This protein binds this small molecule.
Small molecule (SMILES): OC[C@H]1O[C@](O)(CO)[C@@H](O)[C@@H]1O

Binding-site contacts:
Ligand atom O5 contacts residue ARG580 of chain 1.F at 3.1 Å (salt-bridge).
Ligand atom C6 contacts residue LYS444 of chain 1.F at 3.4 Å.
Ligand atom O6 contacts residue UDP1 of chain 1.WA at 4.0 Å.
Ligand atom O1 contacts residue GLY303 of chain 1.F at 3.2 Å (h-bond).
Ligand atom O6 contacts residue ALA439 of chain 1.F at 3.9 Å.
Ligand atom O1 contacts residue UDP1 of chain 1.WA at 4.1 Å.
Ligand atom O2 contacts residue GLN304 of chain 1.F at 3.0 Å (h-bond).
Ligand atom O1 contacts residue VAL305 of chain 1.F at 4.0 Å.
Ligand atom C5 contacts residue ARG580 of chain 1.F at 3.6 Å.
Ligand atom C1 contacts residue ASP300 of chain 1.F at 3.3 Å.
Ligand atom C1 contacts residue ARG580 of chain 1.F at 4.0 Å.
Ligand atom C1 contacts residue GLY302 of chain 1.F at 3.6 Å.
Ligand atom C3 contacts residue HIS287 of chain 1.F at 3.8 Å.
Ligand atom O4 contacts residue ASP300 of chain 1.F at 3.5 Å (salt-bridge).
Ligand atom C5 contacts residue ARG382 of chain 1.F at 3.9 Å.
Ligand atom O2 contacts residue GLY303 of chain 1.F at 3.9 Å.
Ligand atom O5 contacts residue UDP1 of chain 1.WA at 3.8 Å.
Ligand atom C6 contacts residue TYR415 of chain 1.F at 4.1 Å (hydrophobic).
Ligand atom O4 contacts residue HIS287 of chain 1.F at 3.1 Å (h-bond).
Ligand atom O3 contacts residue TYR415 of chain 1.F at 3.7 Å.
Ligand atom O4 contacts residue ARG382 of chain 1.F at 3.1 Å.
Ligand atom C4 contacts residue TYR415 of chain 1.F at 4.0 Å (hydrophobic).
Ligand atom C1 contacts residue UDP1 of chain 1.WA at 3.9 Å.
Ligand atom O2 contacts residue UDP1 of chain 1.WA at 2.8 Å (h-bond).
Ligand atom O1 contacts residue ASP300 of chain 1.F at 3.7 Å.
Ligand atom O3 contacts residue GLN304 of chain 1.F at 2.6 Å (h-bond).
Ligand atom O1 contacts residue GLY302 of chain 1.F at 2.9 Å.
Ligand atom O1 contacts residue THR301 of chain 1.F at 3.9 Å.
Ligand atom C2 contacts residue UDP1 of chain 1.WA at 3.7 Å.
Ligand atom C1 contacts residue GLN304 of chain 1.F at 4.1 Å.
Ligand atom O1 contacts residue GLN304 of chain 1.F at 3.0 Å (h-bond).
Ligand atom C2 contacts residue GLN304 of chain 1.F at 4.0 Å.
Ligand atom C6 contacts residue ARG382 of chain 1.F at 3.5 Å.
Ligand atom C3 contacts residue GLN304 of chain 1.F at 3.2 Å.
Ligand atom C6 contacts residue GLU441 of chain 1.F at 3.7 Å.
Ligand atom O6 contacts residue ARG580 of chain 1.F at 3.5 Å (salt-bridge).
Ligand atom O3 contacts residue HIS438 of chain 1.F at 3.7 Å.
Ligand atom O6 contacts residue LYS444 of chain 1.F at 2.8 Å (salt-bridge).
Ligand atom C4 contacts residue HIS287 of chain 1.F at 3.8 Å.
Ligand atom C4 contacts residue ARG382 of chain 1.F at 3.8 Å.

Sequence of chain 1.F:
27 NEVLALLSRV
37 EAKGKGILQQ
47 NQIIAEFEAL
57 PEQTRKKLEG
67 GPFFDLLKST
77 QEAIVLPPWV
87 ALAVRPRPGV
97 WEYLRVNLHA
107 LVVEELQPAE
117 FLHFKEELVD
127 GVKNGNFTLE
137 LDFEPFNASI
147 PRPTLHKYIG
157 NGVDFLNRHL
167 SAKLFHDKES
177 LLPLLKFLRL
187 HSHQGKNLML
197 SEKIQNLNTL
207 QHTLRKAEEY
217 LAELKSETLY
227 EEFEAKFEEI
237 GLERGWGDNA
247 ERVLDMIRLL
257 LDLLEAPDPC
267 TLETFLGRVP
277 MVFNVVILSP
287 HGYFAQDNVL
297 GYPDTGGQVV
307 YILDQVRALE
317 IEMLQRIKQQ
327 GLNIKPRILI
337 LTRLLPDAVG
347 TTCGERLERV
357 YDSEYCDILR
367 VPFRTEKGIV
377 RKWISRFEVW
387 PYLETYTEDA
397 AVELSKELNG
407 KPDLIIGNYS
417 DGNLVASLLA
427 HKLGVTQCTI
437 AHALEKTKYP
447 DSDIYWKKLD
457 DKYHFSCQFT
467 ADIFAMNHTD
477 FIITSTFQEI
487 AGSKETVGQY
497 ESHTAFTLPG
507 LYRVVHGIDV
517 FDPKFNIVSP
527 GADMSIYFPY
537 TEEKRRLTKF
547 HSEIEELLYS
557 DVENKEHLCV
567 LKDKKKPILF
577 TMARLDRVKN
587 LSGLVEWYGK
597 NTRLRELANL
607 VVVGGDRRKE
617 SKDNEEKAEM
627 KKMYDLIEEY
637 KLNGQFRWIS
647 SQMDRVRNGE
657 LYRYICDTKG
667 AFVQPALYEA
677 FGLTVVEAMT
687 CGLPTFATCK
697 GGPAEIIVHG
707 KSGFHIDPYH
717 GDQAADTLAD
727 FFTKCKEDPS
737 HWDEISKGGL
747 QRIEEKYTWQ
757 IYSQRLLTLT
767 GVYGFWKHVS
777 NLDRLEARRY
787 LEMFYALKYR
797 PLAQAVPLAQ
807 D